Binding-site contacts:
Ligand atom C5 contacts residue VAL22 of chain 1.A at 4.5 Å (hydrophobic).
Ligand atom C7 contacts residue ASN19 of chain 1.A at 3.1 Å.
Ligand atom O5 contacts residue GLU133 of chain 1.A at 4.2 Å.
Ligand atom C4 contacts residue ASN19 of chain 1.A at 4.2 Å.
Ligand atom C1 contacts residue GLU133 of chain 1.A at 4.3 Å.
Ligand atom C5 contacts residue ASN19 of chain 1.A at 3.7 Å.
Ligand atom C8 contacts residue ASN19 of chain 1.A at 4.3 Å.
Ligand atom C6 contacts residue VAL22 of chain 1.A at 4.2 Å (hydrophobic).
Ligand atom O5 contacts residue VAL22 of chain 1.A at 3.5 Å.
Ligand atom C1 contacts residue VAL22 of chain 1.A at 4.3 Å (hydrophobic).
Ligand atom N2 contacts residue ASN19 of chain 1.A at 2.9 Å (h-bond).
Ligand atom C7 contacts residue ARG136 of chain 1.A at 4.2 Å.
Ligand atom C6 contacts residue LEU129 of chain 1.A at 4.5 Å (hydrophobic).
Ligand atom O7 contacts residue ASN19 of chain 1.A at 2.8 Å (h-bond).
Ligand atom O7 contacts residue GLU133 of chain 1.A at 4.0 Å.
Ligand atom C3 contacts residue ASN19 of chain 1.A at 3.8 Å.
Ligand atom O5 contacts residue ASN19 of chain 1.A at 2.4 Å (h-bond).
Ligand atom O6 contacts residue VAL22 of chain 1.A at 4.0 Å.
Ligand atom O6 contacts residue LEU129 of chain 1.A at 4.0 Å.
Ligand atom O7 contacts residue ARG136 of chain 1.A at 3.0 Å (salt-bridge).
Ligand atom C1 contacts residue ASN19 of chain 1.A at 1.4 Å.
Ligand atom C2 contacts residue ASN19 of chain 1.A at 2.4 Å.

The protein below binds the small molecule below.
Small molecule (SMILES): CC(=O)N[C@@H]1[C@@H](O)[C@H](O)[C@@H](CO)O[C@H]1O

Sequence of chain 1.A:
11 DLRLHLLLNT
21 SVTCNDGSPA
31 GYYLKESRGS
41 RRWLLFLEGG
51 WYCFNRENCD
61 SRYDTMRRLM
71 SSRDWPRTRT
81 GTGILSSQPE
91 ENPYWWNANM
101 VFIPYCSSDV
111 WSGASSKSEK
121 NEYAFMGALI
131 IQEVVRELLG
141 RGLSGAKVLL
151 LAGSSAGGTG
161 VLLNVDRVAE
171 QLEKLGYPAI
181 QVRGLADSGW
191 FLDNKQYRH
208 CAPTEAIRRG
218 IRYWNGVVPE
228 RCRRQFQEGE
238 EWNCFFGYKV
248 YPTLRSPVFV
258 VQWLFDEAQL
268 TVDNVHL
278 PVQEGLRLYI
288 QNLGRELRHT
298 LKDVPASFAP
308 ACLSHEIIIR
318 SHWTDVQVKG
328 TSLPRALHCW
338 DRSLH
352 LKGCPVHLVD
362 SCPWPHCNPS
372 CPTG